Sequence of chain 27.A:
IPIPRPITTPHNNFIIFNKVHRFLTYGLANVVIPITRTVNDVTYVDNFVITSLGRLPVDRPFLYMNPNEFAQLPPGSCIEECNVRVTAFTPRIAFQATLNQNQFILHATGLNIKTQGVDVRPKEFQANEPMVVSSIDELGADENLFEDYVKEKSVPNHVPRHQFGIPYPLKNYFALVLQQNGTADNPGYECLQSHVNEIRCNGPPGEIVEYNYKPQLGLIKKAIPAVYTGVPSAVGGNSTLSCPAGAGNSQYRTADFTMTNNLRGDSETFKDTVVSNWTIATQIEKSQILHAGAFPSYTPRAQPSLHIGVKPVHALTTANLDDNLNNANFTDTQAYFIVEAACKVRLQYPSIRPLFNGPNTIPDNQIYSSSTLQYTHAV

The protein below binds the small molecule below.
Small molecule (SMILES): Cc1cn([C@H]2C[C@H](O[P](=O)(O)OC[C@H]3O[C@@H](n4cc(C)c(=O)[nH]c4=O)C[C@@H]3O)[C@@H](CO[P](=O)(O)O[C@H]3C[C@H](n4ccc(=O)[nH]c4=O)O[C@@H]3COP(=O)=O)O2)c(=O)[nH]c1=O

Binding-site contacts:
Ligand atom N3 contacts residue LEU328 of chain 27.A at 3.9 Å.
Ligand atom N1 contacts residue PHE333 of chain 27.A at 3.8 Å.
Ligand atom C6 contacts residue GLY98 of chain 27.A at 4.1 Å.
Ligand atom C4' contacts residue GLN252 of chain 27.A at 3.5 Å.
Ligand atom O3' contacts residue PHE333 of chain 27.A at 3.5 Å.
Ligand atom O5' contacts residue PHE333 of chain 27.A at 3.8 Å.
Ligand atom O5' contacts residue GLN252 of chain 27.A at 3.1 Å (h-bond).
Ligand atom C4' contacts residue LEU328 of chain 27.A at 4.1 Å (hydrophobic).
Ligand atom C1' contacts residue LEU328 of chain 27.A at 3.9 Å (hydrophobic).
Ligand atom C2' contacts residue LEU328 of chain 27.A at 3.7 Å (hydrophobic).
Ligand atom OP2 contacts residue PHE333 of chain 27.A at 3.3 Å.
Ligand atom OP1 contacts residue ARG391 of chain 27.A at 3.8 Å.
Ligand atom C4 contacts residue GLY98 of chain 27.A at 3.2 Å.
Ligand atom C7 contacts residue TYR336 of chain 27.A at 3.6 Å (hydrophobic).
Ligand atom O4' contacts residue PRO334 of chain 27.A at 4.0 Å.
Ligand atom OP2 contacts residue GLN252 of chain 27.A at 4.1 Å.
Ligand atom O4' contacts residue LEU328 of chain 27.A at 3.0 Å.
Ligand atom C5 contacts residue GLY98 of chain 27.A at 2.9 Å.
Ligand atom O4 contacts residue ALA259 of chain 27.A at 3.2 Å.
Ligand atom O5' contacts residue LEU328 of chain 27.A at 3.6 Å.
Ligand atom O4' contacts residue GLN252 of chain 27.A at 3.9 Å.
Ligand atom C4 contacts residue PRO334 of chain 27.A at 3.6 Å (hydrophobic).
Ligand atom C3' contacts residue PHE333 of chain 27.A at 3.8 Å (hydrophobic).
Ligand atom O4 contacts residue GLY98 of chain 27.A at 2.8 Å (h-bond).
Ligand atom P contacts residue PHE333 of chain 27.A at 3.8 Å.
Ligand atom C5' contacts residue PHE333 of chain 27.A at 3.2 Å (hydrophobic).
Ligand atom C2 contacts residue LEU328 of chain 27.A at 3.0 Å (hydrophobic).
Ligand atom OP2 contacts residue GLU102 of chain 27.A at 3.5 Å (salt-bridge).
Ligand atom OP2 contacts residue ARG391 of chain 27.A at 3.9 Å.
Ligand atom O2 contacts residue PRO334 of chain 27.A at 3.8 Å.
Ligand atom C6 contacts residue PHE333 of chain 27.A at 3.7 Å (hydrophobic).
Ligand atom C2 contacts residue PRO334 of chain 27.A at 3.7 Å (hydrophobic).
Ligand atom OP1 contacts residue GLN252 of chain 27.A at 3.7 Å.
Ligand atom O4 contacts residue PRO334 of chain 27.A at 3.7 Å.
Ligand atom O2 contacts residue LEU328 of chain 27.A at 2.2 Å.
Ligand atom C5' contacts residue GLN252 of chain 27.A at 3.4 Å.
Ligand atom N1 contacts residue LEU328 of chain 27.A at 3.8 Å.
Ligand atom N3 contacts residue PRO334 of chain 27.A at 3.5 Å.
Ligand atom C2' contacts residue PHE333 of chain 27.A at 2.9 Å (hydrophobic).
Ligand atom C1' contacts residue PHE333 of chain 27.A at 3.1 Å (hydrophobic).